Binding-site contacts:
Ligand atom O2 contacts residue SER488 of chain 1.B at 3.5 Å (h-bond).
Ligand atom S1 contacts residue SER720 of chain 1.C at 4.0 Å.
Ligand atom CL contacts residue LEU750 of chain 1.B at 3.7 Å.
Ligand atom C8 contacts residue SER745 of chain 1.B at 4.0 Å.
Ligand atom C7 contacts residue LEU742 of chain 1.B at 3.6 Å (hydrophobic).
Ligand atom O2 contacts residue MET487 of chain 1.B at 3.1 Å (h-bond).
Ligand atom C14 contacts residue SER720 of chain 1.C at 3.4 Å.
Ligand atom C6 contacts residue SER745 of chain 1.B at 3.3 Å.
Ligand atom S2 contacts residue LYS754 of chain 1.B at 3.3 Å.
Ligand atom C4 contacts residue GLY722 of chain 1.C at 3.8 Å.
Ligand atom C9 contacts residue PHE486 of chain 1.B at 3.6 Å (hydrophobic).
Ligand atom N1 contacts residue PRO485 of chain 1.B at 2.5 Å (h-bond).
Ligand atom C5 contacts residue ILE472 of chain 1.C at 3.8 Å (hydrophobic).
Ligand atom C10 contacts residue PHE486 of chain 1.B at 4.0 Å (hydrophobic).
Ligand atom C10 contacts residue SER720 of chain 1.C at 3.5 Å.
Ligand atom O1 contacts residue SER720 of chain 1.C at 3.3 Å (h-bond).
Ligand atom C12 contacts residue SER720 of chain 1.C at 3.9 Å.
Ligand atom C12 contacts residue PHE486 of chain 1.B at 3.8 Å (hydrophobic).
Ligand atom C9 contacts residue SER720 of chain 1.C at 3.4 Å.
Ligand atom N2 contacts residue SER745 of chain 1.B at 3.4 Å (h-bond).
Ligand atom N2 contacts residue SER720 of chain 1.C at 3.9 Å.
Ligand atom O4 contacts residue LYS754 of chain 1.B at 2.3 Å.
Ligand atom C11 contacts residue SER488 of chain 1.B at 3.8 Å.
Ligand atom C2 contacts residue PRO485 of chain 1.B at 3.6 Å (hydrophobic).
Ligand atom O2 contacts residue PHE486 of chain 1.B at 3.3 Å.
Ligand atom C4 contacts residue ILE472 of chain 1.C at 3.9 Å (hydrophobic).
Ligand atom C13 contacts residue SER720 of chain 1.C at 3.6 Å.
Ligand atom C13 contacts residue ASP751 of chain 1.B at 4.0 Å.
Ligand atom C8 contacts residue PRO485 of chain 1.B at 3.7 Å (hydrophobic).
Ligand atom O3 contacts residue SER488 of chain 1.B at 3.2 Å (h-bond).
Ligand atom S1 contacts residue PRO485 of chain 1.B at 3.3 Å (h-bond).
Ligand atom C11 contacts residue MET487 of chain 1.B at 3.7 Å (hydrophobic).
Ligand atom O3 contacts residue MET487 of chain 1.B at 3.4 Å.
Ligand atom O3 contacts residue LYS754 of chain 1.B at 3.8 Å.
Ligand atom C11 contacts residue SER720 of chain 1.C at 3.7 Å.
Ligand atom O2 contacts residue PRO485 of chain 1.B at 2.8 Å (h-bond).
Ligand atom N3 contacts residue LYS754 of chain 1.B at 3.6 Å.
Ligand atom C11 contacts residue PHE486 of chain 1.B at 3.5 Å (hydrophobic).
Ligand atom CL contacts residue ASP751 of chain 1.B at 2.7 Å.
Ligand atom C1 contacts residue SER745 of chain 1.B at 3.5 Å.

A small-molecule ligand and the protein it binds are described below.
Small molecule (SMILES): NS(=O)(=O)c1cc2c(cc1Cl)N[C@H]([C@H]1C[C@H]3C=C[C@@H]1C3)NS2(=O)=O

Sequence of chain 1.B:
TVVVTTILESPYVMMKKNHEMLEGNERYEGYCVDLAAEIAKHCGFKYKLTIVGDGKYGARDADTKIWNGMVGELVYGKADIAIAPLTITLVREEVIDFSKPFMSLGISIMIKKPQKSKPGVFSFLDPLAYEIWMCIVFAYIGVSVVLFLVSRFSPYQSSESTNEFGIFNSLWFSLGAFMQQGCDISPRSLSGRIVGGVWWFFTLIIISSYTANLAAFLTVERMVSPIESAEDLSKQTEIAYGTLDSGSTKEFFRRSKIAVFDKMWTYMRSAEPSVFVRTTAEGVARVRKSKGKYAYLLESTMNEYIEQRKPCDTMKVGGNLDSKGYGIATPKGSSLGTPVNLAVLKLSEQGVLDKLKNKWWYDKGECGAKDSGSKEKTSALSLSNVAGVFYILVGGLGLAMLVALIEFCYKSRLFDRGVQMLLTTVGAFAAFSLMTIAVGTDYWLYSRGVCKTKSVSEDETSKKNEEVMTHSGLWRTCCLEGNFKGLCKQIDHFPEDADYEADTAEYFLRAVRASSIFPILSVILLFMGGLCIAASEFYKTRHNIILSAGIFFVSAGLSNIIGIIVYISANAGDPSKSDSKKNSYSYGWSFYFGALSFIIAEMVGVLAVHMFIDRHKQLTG

Sequence of chain 1.C:
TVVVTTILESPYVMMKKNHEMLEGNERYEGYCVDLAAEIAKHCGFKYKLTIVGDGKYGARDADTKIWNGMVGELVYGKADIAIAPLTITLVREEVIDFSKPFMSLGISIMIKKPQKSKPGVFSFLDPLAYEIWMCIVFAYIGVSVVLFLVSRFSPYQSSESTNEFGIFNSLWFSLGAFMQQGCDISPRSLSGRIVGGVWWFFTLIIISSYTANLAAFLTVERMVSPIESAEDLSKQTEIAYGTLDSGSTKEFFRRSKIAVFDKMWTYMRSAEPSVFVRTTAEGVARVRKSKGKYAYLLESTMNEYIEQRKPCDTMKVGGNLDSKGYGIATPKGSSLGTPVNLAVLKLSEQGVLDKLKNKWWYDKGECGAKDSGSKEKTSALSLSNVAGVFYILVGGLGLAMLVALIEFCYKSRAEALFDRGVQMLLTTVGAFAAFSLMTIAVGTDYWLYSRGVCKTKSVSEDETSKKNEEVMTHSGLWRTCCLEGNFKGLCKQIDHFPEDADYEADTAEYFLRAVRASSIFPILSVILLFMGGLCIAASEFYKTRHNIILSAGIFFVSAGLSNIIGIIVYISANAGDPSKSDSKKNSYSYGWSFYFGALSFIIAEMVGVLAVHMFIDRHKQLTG